Sequence of chain 1.C:
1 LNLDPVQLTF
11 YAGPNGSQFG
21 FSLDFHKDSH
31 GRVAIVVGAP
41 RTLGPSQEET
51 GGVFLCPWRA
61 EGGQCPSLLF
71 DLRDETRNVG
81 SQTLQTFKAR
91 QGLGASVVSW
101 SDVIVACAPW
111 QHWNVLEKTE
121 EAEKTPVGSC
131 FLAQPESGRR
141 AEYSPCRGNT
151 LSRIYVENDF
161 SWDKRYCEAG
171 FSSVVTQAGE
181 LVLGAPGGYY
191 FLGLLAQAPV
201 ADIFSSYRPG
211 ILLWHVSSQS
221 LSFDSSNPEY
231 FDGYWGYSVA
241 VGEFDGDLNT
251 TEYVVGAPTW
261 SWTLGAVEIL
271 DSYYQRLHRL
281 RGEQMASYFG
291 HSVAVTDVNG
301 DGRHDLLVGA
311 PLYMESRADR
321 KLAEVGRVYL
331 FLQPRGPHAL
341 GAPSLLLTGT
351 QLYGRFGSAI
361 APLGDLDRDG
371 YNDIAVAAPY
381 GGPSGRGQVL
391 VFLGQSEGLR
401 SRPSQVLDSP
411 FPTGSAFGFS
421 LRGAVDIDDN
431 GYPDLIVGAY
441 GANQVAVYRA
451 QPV

Binding-site contacts:
Ligand atom O2 contacts residue GLU220 of chain 1.D at 3.4 Å (salt-bridge).
Ligand atom C8 contacts residue PHE231 of chain 1.C at 3.7 Å (hydrophobic).
Ligand atom C20 contacts residue ALA218 of chain 1.D at 3.9 Å (hydrophobic).
Ligand atom N3 contacts residue TYR189 of chain 1.C at 2.9 Å (h-bond).
Ligand atom C22 contacts residue MN1 of chain 1.IA at 3.4 Å.
Ligand atom C19 contacts residue ARG216 of chain 1.D at 3.8 Å.
Ligand atom C13 contacts residue TYR190 of chain 1.C at 3.5 Å (hydrophobic).
Ligand atom C20 contacts residue ARG216 of chain 1.D at 3.9 Å.
Ligand atom O3 contacts residue SER121 of chain 1.D at 3.2 Å.
Ligand atom C15 contacts residue TYR190 of chain 1.C at 3.5 Å (hydrophobic).
Ligand atom C10 contacts residue TYR190 of chain 1.C at 3.5 Å (hydrophobic).
Ligand atom N6 contacts residue ASN215 of chain 1.D at 3.9 Å.
Ligand atom C19 contacts residue ASN215 of chain 1.D at 3.5 Å.
Ligand atom O2 contacts residue ASN215 of chain 1.D at 3.4 Å (h-bond).
Ligand atom C11 contacts residue TYR190 of chain 1.C at 3.4 Å (hydrophobic).
Ligand atom O2 contacts residue TYR122 of chain 1.D at 3.6 Å (h-bond).
Ligand atom C12 contacts residue PHE160 of chain 1.C at 3.5 Å (hydrophobic).
Ligand atom N3 contacts residue LEU192 of chain 1.C at 3.6 Å.
Ligand atom C14 contacts residue TYR190 of chain 1.C at 3.6 Å (hydrophobic).
Ligand atom O3 contacts residue ASN215 of chain 1.D at 3.0 Å (h-bond).
Ligand atom C6 contacts residue ASP224 of chain 1.C at 3.9 Å.
Ligand atom O3 contacts residue TYR122 of chain 1.D at 2.9 Å (h-bond).
Ligand atom C22 contacts residue ASN215 of chain 1.D at 3.3 Å.
Ligand atom N2 contacts residue SER225 of chain 1.C at 3.8 Å.
Ligand atom N4 contacts residue TYR190 of chain 1.C at 3.8 Å.
Ligand atom C12 contacts residue TYR190 of chain 1.C at 3.5 Å (hydrophobic).
Ligand atom C22 contacts residue SER121 of chain 1.D at 3.5 Å.
Ligand atom C4 contacts residue ASP224 of chain 1.C at 3.2 Å.
Ligand atom C11 contacts residue PHE160 of chain 1.C at 3.8 Å (hydrophobic).
Ligand atom O2 contacts residue MN1 of chain 1.IA at 2.2 Å.
Ligand atom O1 contacts residue ALA218 of chain 1.D at 3.5 Å.
Ligand atom O3 contacts residue SER213 of chain 1.D at 3.8 Å.
Ligand atom C2 contacts residue ASP159 of chain 1.C at 3.3 Å.
Ligand atom C8 contacts residue LEU192 of chain 1.C at 3.6 Å (hydrophobic).
Ligand atom C22 contacts residue TYR122 of chain 1.D at 3.4 Å (hydrophobic).
Ligand atom N3 contacts residue ASP224 of chain 1.C at 3.0 Å (salt-bridge).
Ligand atom C4 contacts residue SER225 of chain 1.C at 3.2 Å.
Ligand atom C21 contacts residue ASN215 of chain 1.D at 3.1 Å.
Ligand atom O2 contacts residue SER121 of chain 1.D at 3.0 Å.
Ligand atom O3 contacts residue ARG214 of chain 1.D at 3.3 Å.

This protein binds this small molecule.
Small molecule (SMILES): [H]/N=C(\c1ccc(C2=NO[C@H](CN3CCN(CC(=O)O)CC3)C2)cc1)N1CCN(C)CC1

Sequence of chain 1.D:
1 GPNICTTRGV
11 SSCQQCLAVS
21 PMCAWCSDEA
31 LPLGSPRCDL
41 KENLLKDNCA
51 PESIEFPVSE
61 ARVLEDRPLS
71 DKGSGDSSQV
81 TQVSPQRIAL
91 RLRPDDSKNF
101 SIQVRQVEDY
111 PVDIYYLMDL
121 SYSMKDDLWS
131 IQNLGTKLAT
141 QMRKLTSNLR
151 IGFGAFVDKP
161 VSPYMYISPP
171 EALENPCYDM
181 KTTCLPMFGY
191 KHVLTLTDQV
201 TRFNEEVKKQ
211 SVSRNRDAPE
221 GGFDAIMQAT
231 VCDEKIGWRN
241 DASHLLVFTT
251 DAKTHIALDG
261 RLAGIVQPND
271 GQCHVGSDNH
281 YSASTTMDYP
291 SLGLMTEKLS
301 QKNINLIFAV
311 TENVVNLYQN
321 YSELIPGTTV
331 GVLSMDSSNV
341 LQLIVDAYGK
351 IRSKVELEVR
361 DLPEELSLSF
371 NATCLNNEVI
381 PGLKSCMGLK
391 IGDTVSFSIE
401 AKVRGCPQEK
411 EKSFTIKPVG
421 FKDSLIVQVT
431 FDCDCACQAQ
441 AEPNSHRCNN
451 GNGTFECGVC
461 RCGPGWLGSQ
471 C